Sequence of chain 1.B:
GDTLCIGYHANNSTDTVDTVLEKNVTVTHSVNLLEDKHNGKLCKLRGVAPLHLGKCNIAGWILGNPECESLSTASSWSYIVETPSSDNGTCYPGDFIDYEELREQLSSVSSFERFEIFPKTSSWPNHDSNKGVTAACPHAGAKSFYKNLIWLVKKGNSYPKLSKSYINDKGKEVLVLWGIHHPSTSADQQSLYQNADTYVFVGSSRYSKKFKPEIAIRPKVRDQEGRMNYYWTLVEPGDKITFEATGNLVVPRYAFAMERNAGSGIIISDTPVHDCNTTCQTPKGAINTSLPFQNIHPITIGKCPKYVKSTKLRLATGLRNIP

A protein and the small-molecule ligand that binds it are described below.
Small molecule (SMILES): CC(=O)N[C@@H]1[C@@H](O)[C@H](O)[C@@H](CO)O[C@H]1O

Binding-site contacts:
Ligand atom C8 contacts residue ASN68 of chain 1.B at 3.0 Å.
Ligand atom C8 contacts residue GLU70 of chain 1.B at 3.9 Å.
Ligand atom C5 contacts residue LYS58 of chain 1.B at 4.5 Å.
Ligand atom C7 contacts residue CYS94 of chain 1.B at 3.9 Å (hydrophobic).
Ligand atom O3 contacts residue ARG225 of chain 1.B at 3.0 Å (salt-bridge).
Ligand atom C8 contacts residue CYS94 of chain 1.B at 3.8 Å (hydrophobic).
Ligand atom N2 contacts residue GLU70 of chain 1.B at 3.7 Å.
Ligand atom O5 contacts residue LYS58 of chain 1.B at 4.3 Å.
Ligand atom C7 contacts residue ARG225 of chain 1.B at 3.3 Å.
Ligand atom C3 contacts residue ASN91 of chain 1.B at 3.7 Å.
Ligand atom C3 contacts residue ARG225 of chain 1.B at 3.9 Å.
Ligand atom C1 contacts residue GLU70 of chain 1.B at 4.2 Å.
Ligand atom C8 contacts residue PRO141 of chain 1.B at 3.9 Å (hydrophobic).
Ligand atom C4 contacts residue ASN91 of chain 1.B at 4.1 Å.
Ligand atom O5 contacts residue ASP90 of chain 1.B at 3.6 Å.
Ligand atom C8 contacts residue CYS140 of chain 1.B at 4.3 Å (hydrophobic).
Ligand atom C4 contacts residue ARG225 of chain 1.B at 4.1 Å.
Ligand atom C7 contacts residue GLU70 of chain 1.B at 4.0 Å.
Ligand atom O7 contacts residue ASN68 of chain 1.B at 3.0 Å (h-bond).
Ligand atom C5 contacts residue ASN91 of chain 1.B at 3.7 Å.
Ligand atom C7 contacts residue ASN91 of chain 1.B at 3.1 Å.
Ligand atom C2 contacts residue ASN91 of chain 1.B at 2.3 Å.
Ligand atom O5 contacts residue ASN91 of chain 1.B at 2.4 Å (h-bond).
Ligand atom C6 contacts residue ASP90 of chain 1.B at 3.1 Å.
Ligand atom N2 contacts residue ASN91 of chain 1.B at 2.8 Å (h-bond).
Ligand atom C8 contacts residue PRO69 of chain 1.B at 4.2 Å (hydrophobic).
Ligand atom O7 contacts residue ASN91 of chain 1.B at 2.9 Å (h-bond).
Ligand atom O6 contacts residue LYS58 of chain 1.B at 4.5 Å.
Ligand atom O7 contacts residue ARG225 of chain 1.B at 3.4 Å (salt-bridge).
Ligand atom O6 contacts residue ASP90 of chain 1.B at 2.5 Å (salt-bridge).
Ligand atom N2 contacts residue ASN68 of chain 1.B at 4.5 Å.
Ligand atom C2 contacts residue ARG225 of chain 1.B at 3.9 Å.
Ligand atom C1 contacts residue LYS58 of chain 1.B at 4.4 Å.
Ligand atom C7 contacts residue ASN68 of chain 1.B at 3.6 Å.
Ligand atom N2 contacts residue ARG225 of chain 1.B at 3.6 Å (salt-bridge).
Ligand atom C8 contacts residue ARG225 of chain 1.B at 3.9 Å.
Ligand atom O7 contacts residue CYS94 of chain 1.B at 3.4 Å.
Ligand atom C5 contacts residue ASP90 of chain 1.B at 4.0 Å.
Ligand atom C1 contacts residue ASN91 of chain 1.B at 1.4 Å.
Ligand atom C8 contacts residue ASN91 of chain 1.B at 4.3 Å.